Binding-site contacts:
Ligand atom CAX contacts residue THR432 of chain 1.A at 4.0 Å.
Ligand atom OAH contacts residue TYR378 of chain 1.A at 2.8 Å (h-bond).
Ligand atom CAX contacts residue TYR378 of chain 1.A at 3.1 Å (hydrophobic).
Ligand atom CAM contacts residue TYR378 of chain 1.A at 4.1 Å (hydrophobic).
Ligand atom CAA contacts residue ILE495 of chain 1.A at 3.7 Å (hydrophobic).
Ligand atom CAR contacts residue PHE436 of chain 1.A at 4.2 Å (hydrophobic).
Ligand atom CAY contacts residue TYR47 of chain 1.A at 4.0 Å (hydrophobic).
Ligand atom CBB contacts residue VAL487 of chain 1.A at 4.4 Å (hydrophobic).
Ligand atom CAK contacts residue TYR433 of chain 1.A at 4.4 Å (hydrophobic).
Ligand atom CAC contacts residue VAL487 of chain 1.A at 3.3 Å (hydrophobic).
Ligand atom CBC contacts residue PHE436 of chain 1.A at 4.2 Å (hydrophobic).
Ligand atom CAS contacts residue PHE436 of chain 1.A at 4.3 Å (hydrophobic).
Ligand atom CAT contacts residue PHE436 of chain 1.A at 3.8 Å (hydrophobic).
Ligand atom CAL contacts residue TYR435 of chain 1.A at 3.5 Å (hydrophobic).
Ligand atom CBE contacts residue VAL487 of chain 1.A at 4.2 Å (hydrophobic).
Ligand atom CAB contacts residue LEU488 of chain 1.A at 4.0 Å (hydrophobic).
Ligand atom CAV contacts residue SER405 of chain 1.A at 4.1 Å.
Ligand atom CAC contacts residue GLY491 of chain 1.A at 3.6 Å.
Ligand atom CAB contacts residue VAL492 of chain 1.A at 4.2 Å (hydrophobic).
Ligand atom CAL contacts residue TYR47 of chain 1.A at 4.1 Å (hydrophobic).
Ligand atom CAD contacts residue VAL402 of chain 1.A at 3.7 Å (hydrophobic).
Ligand atom OAF contacts residue TYR435 of chain 1.A at 3.5 Å.
Ligand atom CAM contacts residue VAL382 of chain 1.A at 4.0 Å (hydrophobic).
Ligand atom CAX contacts residue TYR47 of chain 1.A at 4.2 Å (hydrophobic).
Ligand atom CAL contacts residue TYR378 of chain 1.A at 3.1 Å (hydrophobic).
Ligand atom CAQ contacts residue TYR433 of chain 1.A at 4.3 Å (hydrophobic).
Ligand atom OAW contacts residue TYR47 of chain 1.A at 4.2 Å.
Ligand atom OAG contacts residue THR432 of chain 1.A at 3.8 Å.
Ligand atom CAU contacts residue VAL487 of chain 1.A at 4.5 Å (hydrophobic).
Ligand atom CAM contacts residue TYR47 of chain 1.A at 3.3 Å (hydrophobic).
Ligand atom OAF contacts residue TYR378 of chain 1.A at 3.9 Å.
Ligand atom OAF contacts residue THR432 of chain 1.A at 3.5 Å.
Ligand atom CBF contacts residue PHE436 of chain 1.A at 4.2 Å (hydrophobic).
Ligand atom CAX contacts residue TYR435 of chain 1.A at 4.0 Å (hydrophobic).
Ligand atom OAH contacts residue THR432 of chain 1.A at 4.1 Å.
Ligand atom OAH contacts residue TYR47 of chain 1.A at 3.5 Å (h-bond).
Ligand atom CAU contacts residue PHE436 of chain 1.A at 4.2 Å (hydrophobic).
Ligand atom CAL contacts residue VAL382 of chain 1.A at 4.0 Å (hydrophobic).

Sequence of chain 1.A:
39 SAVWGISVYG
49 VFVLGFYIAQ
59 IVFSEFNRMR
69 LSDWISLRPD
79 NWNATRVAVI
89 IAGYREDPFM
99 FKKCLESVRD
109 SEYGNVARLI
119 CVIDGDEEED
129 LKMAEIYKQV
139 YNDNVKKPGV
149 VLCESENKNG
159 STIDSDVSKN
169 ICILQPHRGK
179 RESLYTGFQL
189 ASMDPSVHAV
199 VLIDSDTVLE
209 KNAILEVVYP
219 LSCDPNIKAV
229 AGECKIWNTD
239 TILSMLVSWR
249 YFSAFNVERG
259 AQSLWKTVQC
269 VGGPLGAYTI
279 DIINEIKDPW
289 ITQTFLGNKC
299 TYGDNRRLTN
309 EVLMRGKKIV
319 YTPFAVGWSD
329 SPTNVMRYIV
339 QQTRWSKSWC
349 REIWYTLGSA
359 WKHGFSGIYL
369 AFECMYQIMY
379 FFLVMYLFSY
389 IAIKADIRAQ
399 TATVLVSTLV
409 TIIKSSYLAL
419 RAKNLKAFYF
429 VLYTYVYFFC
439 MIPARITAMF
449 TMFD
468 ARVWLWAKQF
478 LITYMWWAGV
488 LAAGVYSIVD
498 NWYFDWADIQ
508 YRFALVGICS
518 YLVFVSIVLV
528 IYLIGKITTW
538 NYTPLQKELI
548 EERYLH

A protein and the small-molecule ligand that binds it are described below.
Small molecule (SMILES): CC(C)CCC[C@@H](C)[C@H]1CC[C@H]2[C@@H]3CC=C4C[C@@H](OC(=O)CCC(=O)O)CC[C@]4(C)[C@H]3CC[C@]12C